Sequence of chain 1.C:
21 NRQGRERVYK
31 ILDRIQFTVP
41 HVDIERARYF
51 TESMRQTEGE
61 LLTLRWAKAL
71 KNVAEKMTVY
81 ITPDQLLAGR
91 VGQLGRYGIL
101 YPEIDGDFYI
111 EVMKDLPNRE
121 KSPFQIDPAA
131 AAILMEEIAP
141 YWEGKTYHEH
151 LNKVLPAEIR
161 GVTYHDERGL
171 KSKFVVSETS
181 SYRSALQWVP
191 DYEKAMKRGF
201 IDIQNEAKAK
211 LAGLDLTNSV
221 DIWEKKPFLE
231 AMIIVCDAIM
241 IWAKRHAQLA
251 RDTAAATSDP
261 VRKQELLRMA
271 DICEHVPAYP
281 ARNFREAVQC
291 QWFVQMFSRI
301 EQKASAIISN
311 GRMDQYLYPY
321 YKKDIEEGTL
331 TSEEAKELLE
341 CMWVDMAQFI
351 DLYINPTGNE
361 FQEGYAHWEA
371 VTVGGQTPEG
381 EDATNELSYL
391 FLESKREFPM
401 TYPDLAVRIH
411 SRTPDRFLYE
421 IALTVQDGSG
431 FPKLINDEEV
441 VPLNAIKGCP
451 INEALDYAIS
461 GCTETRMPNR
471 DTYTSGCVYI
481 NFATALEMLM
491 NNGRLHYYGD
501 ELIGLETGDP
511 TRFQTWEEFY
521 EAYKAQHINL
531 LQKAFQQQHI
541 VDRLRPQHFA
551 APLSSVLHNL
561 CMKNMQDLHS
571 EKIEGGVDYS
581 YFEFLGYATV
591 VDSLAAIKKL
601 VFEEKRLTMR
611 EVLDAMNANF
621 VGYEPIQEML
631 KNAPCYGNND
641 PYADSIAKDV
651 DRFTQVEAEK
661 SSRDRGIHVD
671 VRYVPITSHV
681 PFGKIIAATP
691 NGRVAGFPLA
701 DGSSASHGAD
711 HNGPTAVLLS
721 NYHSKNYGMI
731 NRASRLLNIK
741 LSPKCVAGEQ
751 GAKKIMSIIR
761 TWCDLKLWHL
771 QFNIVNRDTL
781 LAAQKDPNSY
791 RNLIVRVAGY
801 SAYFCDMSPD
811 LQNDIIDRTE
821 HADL

A small-molecule ligand and the protein it binds are described below.
Small molecule (SMILES): O=S(=O)(O)C[C@@H](O)CO

Binding-site contacts:
Ligand atom O2 contacts residue ARG672 of chain 1.C at 2.9 Å (salt-bridge).
Ligand atom O1 contacts residue GLU464 of chain 1.C at 3.3 Å.
Ligand atom S1 contacts residue LEU186 of chain 1.C at 3.6 Å.
Ligand atom O3 contacts residue GLN187 of chain 1.C at 2.8 Å (h-bond).
Ligand atom C2 contacts residue CYS462 of chain 1.C at 4.0 Å (hydrophobic).
Ligand atom C3 contacts residue CYS462 of chain 1.C at 3.6 Å (hydrophobic).
Ligand atom O5 contacts residue TRP368 of chain 1.C at 3.3 Å.
Ligand atom S1 contacts residue SER305 of chain 1.C at 4.2 Å.
Ligand atom C2 contacts residue ARG672 of chain 1.C at 4.4 Å.
Ligand atom C3 contacts residue GLU464 of chain 1.C at 4.3 Å.
Ligand atom O3 contacts residue LEU186 of chain 1.C at 3.0 Å.
Ligand atom C3 contacts residue ILE676 of chain 1.C at 3.6 Å (hydrophobic).
Ligand atom C1 contacts residue SER305 of chain 1.C at 3.5 Å.
Ligand atom O2 contacts residue ARG183 of chain 1.C at 3.1 Å (salt-bridge).
Ligand atom C1 contacts residue ARG183 of chain 1.C at 4.0 Å.
Ligand atom O4 contacts residue GLY461 of chain 1.C at 3.6 Å.
Ligand atom C3 contacts residue TRP368 of chain 1.C at 4.3 Å (hydrophobic).
Ligand atom C1 contacts residue GLN187 of chain 1.C at 3.9 Å.
Ligand atom O5 contacts residue SER305 of chain 1.C at 4.3 Å.
Ligand atom C3 contacts residue VAL674 of chain 1.C at 4.3 Å (hydrophobic).
Ligand atom O4 contacts residue THR463 of chain 1.C at 4.4 Å.
Ligand atom O4 contacts residue GLU464 of chain 1.C at 2.6 Å (salt-bridge).
Ligand atom O4 contacts residue CYS462 of chain 1.C at 3.0 Å (h-bond).
Ligand atom O2 contacts residue LEU186 of chain 1.C at 3.4 Å.
Ligand atom S1 contacts residue ARG672 of chain 1.C at 3.8 Å.
Ligand atom S1 contacts residue ARG183 of chain 1.C at 3.5 Å (salt-bridge).
Ligand atom C2 contacts residue GLU464 of chain 1.C at 3.3 Å.
Ligand atom O1 contacts residue TYR581 of chain 1.C at 4.4 Å.
Ligand atom O5 contacts residue CYS462 of chain 1.C at 4.0 Å.
Ligand atom O1 contacts residue LEU186 of chain 1.C at 3.9 Å.
Ligand atom O1 contacts residue ARG672 of chain 1.C at 2.9 Å (salt-bridge).
Ligand atom O3 contacts residue SER305 of chain 1.C at 3.4 Å.
Ligand atom O1 contacts residue GLN187 of chain 1.C at 3.0 Å (h-bond).
Ligand atom S1 contacts residue GLN187 of chain 1.C at 3.8 Å.
Ligand atom O5 contacts residue ILE676 of chain 1.C at 4.1 Å.
Ligand atom O3 contacts residue ARG183 of chain 1.C at 3.1 Å (salt-bridge).
Ligand atom C1 contacts residue GLU464 of chain 1.C at 4.4 Å.
Ligand atom O5 contacts residue ALA306 of chain 1.C at 3.5 Å.
Ligand atom O4 contacts residue GLN187 of chain 1.C at 3.7 Å.
Ligand atom O4 contacts residue SER460 of chain 1.C at 4.0 Å.